A protein and the small-molecule ligand that binds it are described below.
Small molecule (SMILES): CCc1nc(N)nc(N)c1OCCCOc1ccccc1CCC(N)=O

Binding-site contacts:
Ligand atom C14 contacts residue GLN48 of chain 1.A at 3.7 Å.
Ligand atom C07 contacts residue LEU70 of chain 1.A at 3.8 Å (hydrophobic).
Ligand atom C08 contacts residue LEU70 of chain 1.A at 3.5 Å (hydrophobic).
Ligand atom N22 contacts residue ILE25 of chain 1.A at 3.4 Å (h-bond).
Ligand atom O05 contacts residue NAP1 of chain 1.C at 3.4 Å.
Ligand atom C21 contacts residue PHE51 of chain 1.A at 3.5 Å (hydrophobic).
Ligand atom C23 contacts residue ALA27 of chain 1.A at 3.7 Å (hydrophobic).
Ligand atom N25 contacts residue PHE51 of chain 1.A at 3.8 Å.
Ligand atom N24 contacts residue ASP47 of chain 1.A at 2.7 Å (salt-bridge).
Ligand atom O17 contacts residue VAL74 of chain 1.A at 3.2 Å.
Ligand atom C02 contacts residue ILE40 of chain 1.A at 3.6 Å (hydrophobic).
Ligand atom C02 contacts residue ASP47 of chain 1.A at 3.5 Å.
Ligand atom C15 contacts residue LEU77 of chain 1.A at 3.7 Å (hydrophobic).
Ligand atom C04 contacts residue NAP1 of chain 1.C at 3.6 Å.
Ligand atom C03 contacts residue ASP47 of chain 1.A at 3.5 Å.
Ligand atom C01 contacts residue ASP47 of chain 1.A at 3.6 Å.
Ligand atom C16 contacts residue VAL74 of chain 1.A at 3.6 Å (hydrophobic).
Ligand atom C19 contacts residue GLN48 of chain 1.A at 3.6 Å.
Ligand atom N24 contacts residue THR133 of chain 1.A at 3.7 Å.
Ligand atom O09 contacts residue LEU70 of chain 1.A at 3.8 Å.
Ligand atom N26 contacts residue NAP1 of chain 1.C at 3.6 Å.
Ligand atom N26 contacts residue ILE114 of chain 1.A at 2.9 Å (h-bond).
Ligand atom C16 contacts residue LEU77 of chain 1.A at 3.7 Å (hydrophobic).
Ligand atom N24 contacts residue TRP26 of chain 1.A at 3.5 Å.
Ligand atom C21 contacts residue ILE25 of chain 1.A at 3.5 Å (hydrophobic).
Ligand atom N26 contacts residue TYR120 of chain 1.A at 3.3 Å (h-bond).
Ligand atom N24 contacts residue ALA27 of chain 1.A at 3.7 Å.
Ligand atom N22 contacts residue TRP26 of chain 1.A at 3.2 Å.
Ligand atom N22 contacts residue PHE51 of chain 1.A at 3.6 Å.
Ligand atom C23 contacts residue TRP26 of chain 1.A at 3.7 Å (hydrophobic).
Ligand atom C06 contacts residue PHE51 of chain 1.A at 3.5 Å (hydrophobic).
Ligand atom C03 contacts residue EDO1 of chain 1.D at 3.6 Å.
Ligand atom N18 contacts residue LEU77 of chain 1.A at 3.7 Å.
Ligand atom C23 contacts residue ASP47 of chain 1.A at 3.6 Å.
Ligand atom C03 contacts residue GLN48 of chain 1.A at 3.8 Å.
Ligand atom N26 contacts residue ILE25 of chain 1.A at 2.8 Å (h-bond).
Ligand atom C21 contacts residue NAP1 of chain 1.C at 3.5 Å.
Ligand atom N25 contacts residue ASP47 of chain 1.A at 2.7 Å (salt-bridge).
Ligand atom N18 contacts residue VAL74 of chain 1.A at 3.5 Å.
Ligand atom N22 contacts residue NAP1 of chain 1.C at 3.7 Å.

Sequence of chain 1.A:
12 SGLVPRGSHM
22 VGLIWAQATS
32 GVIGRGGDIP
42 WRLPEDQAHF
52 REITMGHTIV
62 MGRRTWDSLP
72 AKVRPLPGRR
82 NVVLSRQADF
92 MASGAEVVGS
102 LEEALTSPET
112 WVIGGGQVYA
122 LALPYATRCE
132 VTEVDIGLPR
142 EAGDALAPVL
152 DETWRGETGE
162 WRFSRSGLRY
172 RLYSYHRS